Sequence of chain 1.A:
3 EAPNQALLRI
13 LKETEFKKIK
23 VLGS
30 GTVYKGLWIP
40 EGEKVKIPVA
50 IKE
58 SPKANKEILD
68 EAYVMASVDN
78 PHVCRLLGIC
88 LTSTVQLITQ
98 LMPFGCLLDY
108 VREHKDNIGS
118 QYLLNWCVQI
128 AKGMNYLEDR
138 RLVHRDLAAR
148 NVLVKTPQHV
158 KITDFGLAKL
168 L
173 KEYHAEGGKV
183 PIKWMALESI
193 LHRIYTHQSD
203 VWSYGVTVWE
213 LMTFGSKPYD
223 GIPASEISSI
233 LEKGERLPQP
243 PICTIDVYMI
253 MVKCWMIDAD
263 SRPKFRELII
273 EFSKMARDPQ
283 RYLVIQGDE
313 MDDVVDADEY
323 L

Binding-site contacts:
Ligand atom N23 contacts residue LEU24 of chain 1.A at 3.6 Å.
Ligand atom C07 contacts residue GLY102 of chain 1.A at 3.7 Å.
Ligand atom F18 contacts residue LYS51 of chain 1.A at 3.0 Å.
Ligand atom C14 contacts residue GLN97 of chain 1.A at 3.8 Å.
Ligand atom C16 contacts residue LEU150 of chain 1.A at 3.7 Å (hydrophobic).
Ligand atom F20 contacts residue THR160 of chain 1.A at 3.5 Å.
Ligand atom C34 contacts residue CYS103 of chain 1.A at 3.6 Å (hydrophobic).
Ligand atom C21 contacts residue LEU150 of chain 1.A at 3.6 Å (hydrophobic).
Ligand atom C15 contacts residue LEU150 of chain 1.A at 3.7 Å (hydrophobic).
Ligand atom C14 contacts residue LEU150 of chain 1.A at 3.6 Å (hydrophobic).
Ligand atom C31 contacts residue CYS103 of chain 1.A at 3.0 Å (hydrophobic).
Ligand atom C13 contacts residue THR96 of chain 1.A at 3.6 Å.
Ligand atom C06 contacts residue MET99 of chain 1.A at 3.4 Å (hydrophobic).
Ligand atom C32 contacts residue ASP106 of chain 1.A at 3.4 Å.
Ligand atom O33 contacts residue CYS103 of chain 1.A at 3.1 Å (h-bond).
Ligand atom C34 contacts residue GLY102 of chain 1.A at 3.7 Å.
Ligand atom C12 contacts residue ALA49 of chain 1.A at 3.6 Å (hydrophobic).
Ligand atom C30 contacts residue CYS103 of chain 1.A at 3.2 Å (hydrophobic).
Ligand atom C05 contacts residue PRO100 of chain 1.A at 3.0 Å (hydrophobic).
Ligand atom N08 contacts residue GLY102 of chain 1.A at 3.8 Å.
Ligand atom O22 contacts residue ALA49 of chain 1.A at 3.7 Å.
Ligand atom O33 contacts residue ASP106 of chain 1.A at 3.4 Å (salt-bridge).
Ligand atom O22 contacts residue MET99 of chain 1.A at 2.9 Å (h-bond).
Ligand atom C13 contacts residue GLN97 of chain 1.A at 3.4 Å.
Ligand atom C05 contacts residue MET99 of chain 1.A at 3.6 Å (hydrophobic).
Ligand atom C31 contacts residue ASP106 of chain 1.A at 3.7 Å.
Ligand atom C11 contacts residue ALA49 of chain 1.A at 3.8 Å (hydrophobic).
Ligand atom C13 contacts residue LEU150 of chain 1.A at 3.5 Å (hydrophobic).
Ligand atom C15 contacts residue THR96 of chain 1.A at 3.6 Å.
Ligand atom C13 contacts residue ALA49 of chain 1.A at 3.5 Å (hydrophobic).
Ligand atom C04 contacts residue PRO100 of chain 1.A at 3.1 Å (hydrophobic).
Ligand atom C14 contacts residue CYS81 of chain 1.A at 3.8 Å (hydrophobic).
Ligand atom N23 contacts residue MET99 of chain 1.A at 2.9 Å (h-bond).
Ligand atom O22 contacts residue LEU98 of chain 1.A at 3.7 Å.
Ligand atom C09 contacts residue LEU24 of chain 1.A at 3.7 Å (hydrophobic).
Ligand atom C32 contacts residue CYS103 of chain 1.A at 1.8 Å (hydrophobic).
Ligand atom C09 contacts residue MET99 of chain 1.A at 3.8 Å (hydrophobic).
Ligand atom C14 contacts residue THR96 of chain 1.A at 2.9 Å.
Ligand atom C12 contacts residue LEU150 of chain 1.A at 3.6 Å (hydrophobic).
Ligand atom F19 contacts residue VAL32 of chain 1.A at 3.3 Å.

This small molecule binds to this protein.
Small molecule (SMILES): CCC(=O)N1CCCC[C@@H](n2c(NC(=O)c3cccc(C(F)(F)F)c3)nc3cccc(C)c32)C1